A protein and the small-molecule ligand that binds it are described below.
Small molecule (SMILES): CC(=O)N[C@H]1[C@H](O[C@H]2[C@H](O)[C@@H](NC(C)=O)CO[C@@H]2CO)O[C@H](CO)[C@@H](O)[C@@H]1O

Binding-site contacts:
Ligand atom C3 contacts residue ASP2 of chain 4.A at 4.0 Å.
Ligand atom C7 contacts residue PHE3 of chain 4.A at 3.6 Å (hydrophobic).
Ligand atom C1 contacts residue PHE3 of chain 4.A at 3.8 Å (hydrophobic).
Ligand atom N2 contacts residue PHE3 of chain 4.A at 2.9 Å (h-bond).
Ligand atom C8 contacts residue ASN154 of chain 4.A at 4.3 Å.
Ligand atom C6 contacts residue ASP2 of chain 4.A at 3.3 Å.
Ligand atom C8 contacts residue ASP2 of chain 4.A at 3.7 Å.
Ligand atom C2 contacts residue ASN5 of chain 4.A at 2.4 Å.
Ligand atom C5 contacts residue ASP2 of chain 4.A at 4.1 Å.
Ligand atom C5 contacts residue ASN154 of chain 4.A at 3.5 Å.
Ligand atom C1 contacts residue ASN154 of chain 4.A at 3.9 Å.
Ligand atom N2 contacts residue ASN5 of chain 4.A at 2.9 Å (h-bond).
Ligand atom O5 contacts residue ASN5 of chain 4.A at 2.3 Å (h-bond).
Ligand atom C6 contacts residue ASN154 of chain 4.A at 4.5 Å.
Ligand atom C1 contacts residue ASN5 of chain 4.A at 1.5 Å.
Ligand atom O6 contacts residue ASN154 of chain 4.A at 3.8 Å.
Ligand atom C7 contacts residue ASP2 of chain 4.A at 3.9 Å.
Ligand atom N2 contacts residue ASP2 of chain 4.A at 3.8 Å.
Ligand atom C2 contacts residue PHE3 of chain 4.A at 3.8 Å (hydrophobic).
Ligand atom O7 contacts residue ASN5 of chain 4.A at 4.1 Å.
Ligand atom C5 contacts residue ASN5 of chain 4.A at 3.6 Å.
Ligand atom C3 contacts residue PHE3 of chain 4.A at 4.3 Å (hydrophobic).
Ligand atom O5 contacts residue ASP2 of chain 4.A at 3.5 Å (salt-bridge).
Ligand atom C3 contacts residue ASN5 of chain 4.A at 3.8 Å.
Ligand atom O6 contacts residue ASP2 of chain 4.A at 2.7 Å (salt-bridge).
Ligand atom O5 contacts residue ASN154 of chain 4.A at 3.9 Å.
Ligand atom C4 contacts residue ASN154 of chain 4.A at 4.4 Å.
Ligand atom C7 contacts residue ASN5 of chain 4.A at 3.8 Å.
Ligand atom C8 contacts residue PHE3 of chain 4.A at 3.4 Å (hydrophobic).
Ligand atom C4 contacts residue ASN5 of chain 4.A at 4.2 Å.
Ligand atom O3 contacts residue ASP2 of chain 4.A at 3.2 Å (salt-bridge).

Sequence of chain 4.A:
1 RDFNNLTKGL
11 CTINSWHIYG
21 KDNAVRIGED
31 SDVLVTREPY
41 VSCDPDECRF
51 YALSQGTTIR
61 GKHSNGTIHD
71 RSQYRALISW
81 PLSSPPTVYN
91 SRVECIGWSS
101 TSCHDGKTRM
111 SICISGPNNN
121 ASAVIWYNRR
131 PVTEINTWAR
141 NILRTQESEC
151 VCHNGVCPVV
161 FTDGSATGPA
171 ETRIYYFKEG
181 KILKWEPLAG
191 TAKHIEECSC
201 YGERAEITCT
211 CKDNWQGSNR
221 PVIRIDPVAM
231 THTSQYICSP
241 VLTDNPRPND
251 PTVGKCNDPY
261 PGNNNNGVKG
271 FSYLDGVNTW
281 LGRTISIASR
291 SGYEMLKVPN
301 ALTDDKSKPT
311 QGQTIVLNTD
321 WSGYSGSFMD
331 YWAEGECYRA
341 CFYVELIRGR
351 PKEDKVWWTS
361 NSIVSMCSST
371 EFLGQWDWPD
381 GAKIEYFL